Sequence of chain 49.D:
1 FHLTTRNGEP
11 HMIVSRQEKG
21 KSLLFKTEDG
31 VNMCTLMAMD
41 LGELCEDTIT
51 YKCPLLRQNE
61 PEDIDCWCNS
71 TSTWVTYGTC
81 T

Binding-site contacts:
Ligand atom C2 contacts residue BMA1 of chain 49.V at 3.2 Å.
Ligand atom O4 contacts residue BMA1 of chain 49.V at 4.0 Å.
Ligand atom C2 contacts residue NAG1 of chain 49.T at 2.9 Å.
Ligand atom C2 contacts residue HIS2 of chain 49.D at 4.5 Å.
Ligand atom C1 contacts residue NAG1 of chain 49.T at 1.7 Å.
Ligand atom C4 contacts residue BMA1 of chain 49.V at 3.6 Å.
Ligand atom C5 contacts residue NAG1 of chain 49.T at 3.8 Å.
Ligand atom O2 contacts residue BMA1 of chain 49.V at 3.0 Å (h-bond).
Ligand atom O3 contacts residue BMA1 of chain 49.V at 1.1 Å.
Ligand atom O2 contacts residue HIS2 of chain 49.D at 3.4 Å (h-bond).
Ligand atom C3 contacts residue BMA1 of chain 49.V at 2.5 Å.
Ligand atom O5 contacts residue NAG1 of chain 49.T at 2.5 Å (h-bond).
Ligand atom O2 contacts residue NAG1 of chain 49.T at 3.4 Å (h-bond).
Ligand atom O6 contacts residue NAG1 of chain 49.T at 4.5 Å.
Ligand atom C3 contacts residue NAG1 of chain 49.T at 4.1 Å.

A protein and the small-molecule ligand that binds it are described below.
Small molecule (SMILES): OC[C@H]1O[C@@H](O)[C@@H](O)[C@@H](O)[C@@H]1O